Sequence of chain 1.A:
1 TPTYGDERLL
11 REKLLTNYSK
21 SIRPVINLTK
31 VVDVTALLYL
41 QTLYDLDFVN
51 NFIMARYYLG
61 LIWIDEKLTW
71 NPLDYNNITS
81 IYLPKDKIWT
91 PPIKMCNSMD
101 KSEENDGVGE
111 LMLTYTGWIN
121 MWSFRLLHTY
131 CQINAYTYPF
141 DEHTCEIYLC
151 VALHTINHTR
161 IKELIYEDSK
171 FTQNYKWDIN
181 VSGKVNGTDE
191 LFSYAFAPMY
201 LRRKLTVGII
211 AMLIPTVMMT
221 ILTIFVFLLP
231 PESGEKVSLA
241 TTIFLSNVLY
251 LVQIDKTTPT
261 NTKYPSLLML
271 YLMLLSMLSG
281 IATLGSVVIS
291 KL

Binding-site contacts:
Ligand atom C1 contacts residue ASN27 of chain 1.E at 1.4 Å.
Ligand atom C8 contacts residue GLU66 of chain 1.E at 3.9 Å.
Ligand atom O5 contacts residue ASN27 of chain 1.E at 2.3 Å (h-bond).
Ligand atom O5 contacts residue THR1 of chain 1.A at 4.3 Å.
Ligand atom C5 contacts residue ASN27 of chain 1.E at 3.6 Å.
Ligand atom C2 contacts residue ASN27 of chain 1.E at 2.5 Å.
Ligand atom C8 contacts residue ILE26 of chain 1.E at 3.5 Å (hydrophobic).
Ligand atom C4 contacts residue ASN27 of chain 1.E at 4.2 Å.
Ligand atom C3 contacts residue ASN27 of chain 1.E at 3.8 Å.
Ligand atom N2 contacts residue ASN27 of chain 1.E at 2.9 Å (h-bond).
Ligand atom C7 contacts residue ASN27 of chain 1.E at 3.7 Å.
Ligand atom C7 contacts residue ILE26 of chain 1.E at 4.4 Å (hydrophobic).
Ligand atom O7 contacts residue ASN27 of chain 1.E at 4.0 Å.
Ligand atom N2 contacts residue ILE26 of chain 1.E at 4.2 Å.

Sequence of chain 1.E:
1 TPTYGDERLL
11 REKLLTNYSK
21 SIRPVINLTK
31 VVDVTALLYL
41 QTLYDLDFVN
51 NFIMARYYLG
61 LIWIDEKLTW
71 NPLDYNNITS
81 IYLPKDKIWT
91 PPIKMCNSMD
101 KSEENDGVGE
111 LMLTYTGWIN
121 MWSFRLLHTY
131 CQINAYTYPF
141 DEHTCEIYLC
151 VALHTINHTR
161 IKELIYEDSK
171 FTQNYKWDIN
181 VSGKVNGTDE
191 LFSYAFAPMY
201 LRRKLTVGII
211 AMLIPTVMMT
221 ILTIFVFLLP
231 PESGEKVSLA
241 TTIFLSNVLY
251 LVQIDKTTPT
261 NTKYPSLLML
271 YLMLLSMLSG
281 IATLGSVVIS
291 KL

This protein binds this small molecule.
Small molecule (SMILES): CC(=O)N[C@@H]1[C@@H](O)[C@H](O)[C@@H](CO)O[C@H]1O